This small molecule binds to this protein.
Small molecule (SMILES): CC[C@H](C)[C@H](NC(C)=O)C(=O)N[C@@H](Cc1ccc(O)cc1)C(=O)N[C@@H](CCC(=O)O)C(=O)N[C@@H](CO)C(=O)N[C@@H](CC(C)C)C(=O)O

Binding-site contacts:
Ligand atom OXT contacts residue LEU274 of chain 1.A at 3.6 Å.
Ligand atom O contacts residue GLN276 of chain 1.A at 3.5 Å.
Ligand atom O contacts residue VAL277 of chain 1.A at 2.7 Å (h-bond).
Ligand atom OE2 contacts residue ASN321 of chain 1.A at 2.7 Å (h-bond).
Ligand atom CG2 contacts residue ARG242 of chain 1.A at 3.6 Å.
Ligand atom CZ contacts residue ASP238 of chain 1.A at 3.4 Å.
Ligand atom C contacts residue VAL277 of chain 1.A at 3.6 Å (hydrophobic).
Ligand atom O contacts residue ASN321 of chain 1.A at 4.0 Å.
Ligand atom C contacts residue ARG275 of chain 1.A at 3.6 Å.
Ligand atom CE2 contacts residue PRO278 of chain 1.A at 3.6 Å (hydrophobic).
Ligand atom N contacts residue VAL277 of chain 1.A at 2.9 Å (h-bond).
Ligand atom O contacts residue VAL277 of chain 1.A at 3.6 Å.
Ligand atom O contacts residue ASN321 of chain 1.A at 3.0 Å (h-bond).
Ligand atom CA contacts residue VAL277 of chain 1.A at 3.9 Å (hydrophobic).
Ligand atom O contacts residue VAL279 of chain 1.A at 3.4 Å (h-bond).
Ligand atom C contacts residue VAL277 of chain 1.A at 3.8 Å (hydrophobic).
Ligand atom CA contacts residue VAL277 of chain 1.A at 3.3 Å (hydrophobic).
Ligand atom CD1 contacts residue VAL277 of chain 1.A at 4.0 Å (hydrophobic).
Ligand atom CD2 contacts residue ARG325 of chain 1.A at 3.5 Å.
Ligand atom CZ contacts residue ARG242 of chain 1.A at 3.6 Å.
Ligand atom C contacts residue LEU274 of chain 1.A at 3.6 Å (hydrophobic).
Ligand atom CE2 contacts residue ASP238 of chain 1.A at 3.4 Å.
Ligand atom O contacts residue LEU274 of chain 1.A at 3.4 Å.
Ligand atom OH contacts residue ARG242 of chain 1.A at 3.0 Å (salt-bridge).
Ligand atom O contacts residue ARG275 of chain 1.A at 2.9 Å (salt-bridge).
Ligand atom CE1 contacts residue ARG242 of chain 1.A at 3.9 Å.
Ligand atom O contacts residue PRO278 of chain 1.A at 3.5 Å.
Ligand atom CD contacts residue ASN321 of chain 1.A at 3.9 Å.
Ligand atom O contacts residue ARG275 of chain 1.A at 3.3 Å (salt-bridge).
Ligand atom CA contacts residue ARG275 of chain 1.A at 3.9 Å.
Ligand atom CD1 contacts residue ARG325 of chain 1.A at 3.7 Å.
Ligand atom CA contacts residue ARG275 of chain 1.A at 3.3 Å.
Ligand atom CB contacts residue GLN276 of chain 1.A at 3.9 Å.
Ligand atom CB contacts residue VAL279 of chain 1.A at 3.9 Å (hydrophobic).
Ligand atom OH contacts residue ASN243 of chain 1.A at 3.9 Å.
Ligand atom N contacts residue ARG275 of chain 1.A at 2.9 Å (salt-bridge).
Ligand atom CD2 contacts residue PRO278 of chain 1.A at 3.8 Å (hydrophobic).
Ligand atom CG2 contacts residue TRP281 of chain 1.A at 4.0 Å (hydrophobic).
Ligand atom OH contacts residue ASP238 of chain 1.A at 2.5 Å (salt-bridge).
Ligand atom CB contacts residue VAL277 of chain 1.A at 4.0 Å (hydrophobic).

Sequence of chain 1.A:
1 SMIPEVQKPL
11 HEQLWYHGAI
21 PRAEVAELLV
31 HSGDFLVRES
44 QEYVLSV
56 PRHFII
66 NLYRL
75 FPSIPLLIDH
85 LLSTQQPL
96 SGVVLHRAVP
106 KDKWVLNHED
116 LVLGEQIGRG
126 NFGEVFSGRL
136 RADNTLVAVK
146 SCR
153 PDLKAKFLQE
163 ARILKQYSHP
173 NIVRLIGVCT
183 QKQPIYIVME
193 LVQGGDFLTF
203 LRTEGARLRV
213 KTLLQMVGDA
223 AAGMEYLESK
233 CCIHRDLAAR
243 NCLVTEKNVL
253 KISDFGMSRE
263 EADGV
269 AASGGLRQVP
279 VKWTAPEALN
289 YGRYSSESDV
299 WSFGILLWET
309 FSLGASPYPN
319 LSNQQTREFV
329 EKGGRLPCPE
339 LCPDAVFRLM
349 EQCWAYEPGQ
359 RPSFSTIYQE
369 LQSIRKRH